Sequence of chain 1.A:
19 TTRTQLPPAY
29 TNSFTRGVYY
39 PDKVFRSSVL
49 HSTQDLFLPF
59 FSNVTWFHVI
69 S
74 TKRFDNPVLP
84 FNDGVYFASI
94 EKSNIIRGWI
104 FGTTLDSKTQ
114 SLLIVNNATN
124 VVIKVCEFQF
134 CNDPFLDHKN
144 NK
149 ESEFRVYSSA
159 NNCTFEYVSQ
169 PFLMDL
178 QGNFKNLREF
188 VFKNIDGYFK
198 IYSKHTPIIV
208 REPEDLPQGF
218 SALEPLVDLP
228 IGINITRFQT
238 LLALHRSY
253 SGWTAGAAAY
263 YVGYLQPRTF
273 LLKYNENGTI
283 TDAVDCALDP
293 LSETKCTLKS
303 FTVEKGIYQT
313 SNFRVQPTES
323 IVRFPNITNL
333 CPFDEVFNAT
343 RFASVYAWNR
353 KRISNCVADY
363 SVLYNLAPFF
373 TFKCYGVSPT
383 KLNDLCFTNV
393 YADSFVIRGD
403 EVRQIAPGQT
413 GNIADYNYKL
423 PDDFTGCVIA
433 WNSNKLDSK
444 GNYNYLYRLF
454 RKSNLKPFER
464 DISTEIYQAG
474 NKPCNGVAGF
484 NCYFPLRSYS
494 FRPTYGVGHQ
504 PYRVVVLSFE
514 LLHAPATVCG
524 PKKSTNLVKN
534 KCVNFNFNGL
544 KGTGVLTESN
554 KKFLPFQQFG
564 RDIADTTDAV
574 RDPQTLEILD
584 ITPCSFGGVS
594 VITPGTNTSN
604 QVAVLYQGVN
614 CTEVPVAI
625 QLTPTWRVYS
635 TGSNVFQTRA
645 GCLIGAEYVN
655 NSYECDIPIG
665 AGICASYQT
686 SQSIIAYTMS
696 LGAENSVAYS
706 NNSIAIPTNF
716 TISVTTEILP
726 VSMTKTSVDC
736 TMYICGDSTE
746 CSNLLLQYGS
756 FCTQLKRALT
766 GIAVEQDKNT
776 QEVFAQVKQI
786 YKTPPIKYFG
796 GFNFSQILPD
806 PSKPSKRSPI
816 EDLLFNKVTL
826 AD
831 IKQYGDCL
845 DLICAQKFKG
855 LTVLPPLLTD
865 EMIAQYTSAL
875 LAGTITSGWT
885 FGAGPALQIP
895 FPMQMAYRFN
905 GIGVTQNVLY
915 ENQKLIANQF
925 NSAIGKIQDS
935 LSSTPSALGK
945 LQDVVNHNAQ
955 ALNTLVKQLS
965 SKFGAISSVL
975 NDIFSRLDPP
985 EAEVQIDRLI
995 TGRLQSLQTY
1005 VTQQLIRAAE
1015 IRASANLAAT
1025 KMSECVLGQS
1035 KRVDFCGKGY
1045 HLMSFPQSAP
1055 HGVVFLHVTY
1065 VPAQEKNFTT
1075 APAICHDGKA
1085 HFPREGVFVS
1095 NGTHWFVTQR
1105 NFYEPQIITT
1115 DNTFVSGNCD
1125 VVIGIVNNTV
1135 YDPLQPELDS

Sequence of chain 1.D:
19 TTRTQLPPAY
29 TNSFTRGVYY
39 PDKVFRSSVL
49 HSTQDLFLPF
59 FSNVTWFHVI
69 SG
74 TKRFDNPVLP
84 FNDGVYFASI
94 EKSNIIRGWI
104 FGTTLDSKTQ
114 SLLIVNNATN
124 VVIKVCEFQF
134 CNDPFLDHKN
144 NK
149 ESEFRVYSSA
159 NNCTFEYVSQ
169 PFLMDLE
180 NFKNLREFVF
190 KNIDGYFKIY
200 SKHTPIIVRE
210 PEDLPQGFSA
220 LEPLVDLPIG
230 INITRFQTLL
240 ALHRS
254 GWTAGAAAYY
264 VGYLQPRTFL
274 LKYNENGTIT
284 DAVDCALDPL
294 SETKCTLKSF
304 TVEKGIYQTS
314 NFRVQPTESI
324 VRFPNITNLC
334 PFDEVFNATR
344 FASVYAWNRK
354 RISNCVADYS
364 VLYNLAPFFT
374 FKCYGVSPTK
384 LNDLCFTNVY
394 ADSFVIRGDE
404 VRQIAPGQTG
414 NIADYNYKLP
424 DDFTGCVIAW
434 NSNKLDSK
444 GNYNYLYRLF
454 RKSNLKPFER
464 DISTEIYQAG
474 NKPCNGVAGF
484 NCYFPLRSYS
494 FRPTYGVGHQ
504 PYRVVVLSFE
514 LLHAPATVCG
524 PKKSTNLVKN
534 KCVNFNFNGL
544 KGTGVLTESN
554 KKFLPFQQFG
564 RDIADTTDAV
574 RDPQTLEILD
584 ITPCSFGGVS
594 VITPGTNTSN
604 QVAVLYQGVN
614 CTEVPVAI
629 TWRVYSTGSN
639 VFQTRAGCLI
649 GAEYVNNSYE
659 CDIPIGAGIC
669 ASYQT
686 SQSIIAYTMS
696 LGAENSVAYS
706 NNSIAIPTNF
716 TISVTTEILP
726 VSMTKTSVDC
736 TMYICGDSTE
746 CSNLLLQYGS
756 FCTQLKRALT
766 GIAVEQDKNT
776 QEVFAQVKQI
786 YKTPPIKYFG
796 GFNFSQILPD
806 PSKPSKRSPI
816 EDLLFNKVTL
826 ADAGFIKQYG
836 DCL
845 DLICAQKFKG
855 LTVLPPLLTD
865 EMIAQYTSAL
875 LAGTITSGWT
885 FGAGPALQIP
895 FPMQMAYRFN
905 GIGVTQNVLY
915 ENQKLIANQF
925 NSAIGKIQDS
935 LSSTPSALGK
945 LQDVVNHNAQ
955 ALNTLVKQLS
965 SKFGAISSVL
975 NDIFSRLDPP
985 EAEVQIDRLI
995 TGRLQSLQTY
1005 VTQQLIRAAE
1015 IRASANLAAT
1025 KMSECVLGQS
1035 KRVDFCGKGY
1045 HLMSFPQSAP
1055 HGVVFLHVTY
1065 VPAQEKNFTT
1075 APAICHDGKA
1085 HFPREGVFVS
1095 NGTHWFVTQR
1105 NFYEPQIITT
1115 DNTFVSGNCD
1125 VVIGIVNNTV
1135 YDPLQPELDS

The small molecule below binds the protein below.
Small molecule (SMILES): CC(=O)N[C@@H]1[C@@H](O)[C@H](O)[C@@H](CO)O[C@H]1O

Binding-site contacts:
Ligand atom C4 contacts residue ASN613 of chain 1.D at 4.2 Å.
Ligand atom O5 contacts residue GLN833 of chain 1.A at 4.0 Å.
Ligand atom C8 contacts residue GLN641 of chain 1.D at 3.7 Å.
Ligand atom C3 contacts residue ASN613 of chain 1.D at 3.8 Å.
Ligand atom C1 contacts residue ASN613 of chain 1.D at 1.4 Å.
Ligand atom O5 contacts residue THR615 of chain 1.D at 4.0 Å.
Ligand atom C7 contacts residue GLN641 of chain 1.D at 4.5 Å.
Ligand atom O7 contacts residue ASN613 of chain 1.D at 4.0 Å.
Ligand atom C1 contacts residue GLN833 of chain 1.A at 4.0 Å.
Ligand atom C2 contacts residue ASN613 of chain 1.D at 2.5 Å.
Ligand atom C7 contacts residue GLN833 of chain 1.A at 3.8 Å.
Ligand atom C7 contacts residue ASN613 of chain 1.D at 3.7 Å.
Ligand atom C8 contacts residue LYS832 of chain 1.A at 3.8 Å.
Ligand atom C1 contacts residue THR615 of chain 1.D at 4.4 Å.
Ligand atom N2 contacts residue GLN833 of chain 1.A at 4.0 Å.
Ligand atom O6 contacts residue THR615 of chain 1.D at 4.1 Å.
Ligand atom N2 contacts residue GLN641 of chain 1.D at 4.0 Å.
Ligand atom N2 contacts residue ASN613 of chain 1.D at 2.9 Å (h-bond).
Ligand atom C8 contacts residue ARG643 of chain 1.D at 4.4 Å.
Ligand atom O7 contacts residue LYS832 of chain 1.A at 4.0 Å.
Ligand atom C4 contacts residue GLN833 of chain 1.A at 4.0 Å.
Ligand atom O7 contacts residue GLN833 of chain 1.A at 2.9 Å (h-bond).
Ligand atom C3 contacts residue GLN833 of chain 1.A at 3.9 Å.
Ligand atom O3 contacts residue GLN833 of chain 1.A at 3.9 Å.
Ligand atom C5 contacts residue ASN613 of chain 1.D at 3.7 Å.
Ligand atom C2 contacts residue GLN833 of chain 1.A at 3.2 Å.
Ligand atom O5 contacts residue ASN613 of chain 1.D at 2.4 Å (h-bond).